Sequence of chain 1.A:
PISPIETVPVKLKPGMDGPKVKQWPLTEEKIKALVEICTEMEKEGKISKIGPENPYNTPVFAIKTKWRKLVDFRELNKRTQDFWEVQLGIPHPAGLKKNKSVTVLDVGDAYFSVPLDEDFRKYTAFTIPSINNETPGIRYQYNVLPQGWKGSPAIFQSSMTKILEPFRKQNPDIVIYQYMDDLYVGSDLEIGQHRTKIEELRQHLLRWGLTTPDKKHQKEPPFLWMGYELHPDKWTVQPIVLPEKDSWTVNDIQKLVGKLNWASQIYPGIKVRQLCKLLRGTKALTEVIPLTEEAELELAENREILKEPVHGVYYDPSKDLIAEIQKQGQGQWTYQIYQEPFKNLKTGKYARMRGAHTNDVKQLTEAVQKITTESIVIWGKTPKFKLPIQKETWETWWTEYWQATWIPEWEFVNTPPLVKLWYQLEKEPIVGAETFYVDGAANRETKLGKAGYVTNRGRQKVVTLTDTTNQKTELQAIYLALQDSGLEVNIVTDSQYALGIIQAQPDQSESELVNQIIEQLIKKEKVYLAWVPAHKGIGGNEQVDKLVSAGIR

Binding-site contacts:
Ligand atom C2 contacts residue LYS104 of chain 1.A at 3.2 Å.
Ligand atom C8 contacts residue TYR191 of chain 1.A at 3.7 Å (hydrophobic).
Ligand atom C5 contacts residue TYR191 of chain 1.A at 3.4 Å (hydrophobic).
Ligand atom C16 contacts residue VAL109 of chain 1.A at 3.7 Å (hydrophobic).
Ligand atom CL contacts residue PRO98 of chain 1.A at 3.8 Å.
Ligand atom C2 contacts residue ASN106 of chain 1.A at 3.5 Å.
Ligand atom N14 contacts residue VAL109 of chain 1.A at 3.7 Å.
Ligand atom N14 contacts residue ASN106 of chain 1.A at 2.9 Å (h-bond).
Ligand atom C22 contacts residue TYR321 of chain 1.A at 3.3 Å (hydrophobic).
Ligand atom N14 contacts residue LYS105 of chain 1.A at 3.7 Å.
Ligand atom C23 contacts residue TRP232 of chain 1.A at 3.6 Å (hydrophobic).
Ligand atom N24 contacts residue PHE230 of chain 1.A at 3.4 Å.
Ligand atom C9 contacts residue TRP232 of chain 1.A at 3.5 Å (hydrophobic).
Ligand atom N15 contacts residue ASN106 of chain 1.A at 2.7 Å (h-bond).
Ligand atom C9 contacts residue LEU237 of chain 1.A at 3.4 Å (hydrophobic).
Ligand atom C9 contacts residue TYR191 of chain 1.A at 3.5 Å (hydrophobic).
Ligand atom C6 contacts residue GLY193 of chain 1.A at 3.7 Å.
Ligand atom C11 contacts residue TYR191 of chain 1.A at 3.7 Å (hydrophobic).
Ligand atom C20 contacts residue PHE230 of chain 1.A at 3.7 Å (hydrophobic).
Ligand atom C6 contacts residue TYR191 of chain 1.A at 3.6 Å (hydrophobic).
Ligand atom N24 contacts residue TRP232 of chain 1.A at 3.4 Å.
Ligand atom O contacts residue TYR191 of chain 1.A at 3.5 Å.
Ligand atom C19 contacts residue PRO228 of chain 1.A at 3.7 Å (hydrophobic).
Ligand atom C6 contacts residue TYR184 of chain 1.A at 3.8 Å (hydrophobic).
Ligand atom C1 contacts residue ASN106 of chain 1.A at 3.3 Å.
Ligand atom N15 contacts residue VAL109 of chain 1.A at 3.5 Å.
Ligand atom CL contacts residue TRP232 of chain 1.A at 3.7 Å.
Ligand atom C13 contacts residue TYR321 of chain 1.A at 3.7 Å (hydrophobic).
Ligand atom C8 contacts residue LEU237 of chain 1.A at 3.4 Å (hydrophobic).
Ligand atom C19 contacts residue PRO239 of chain 1.A at 3.6 Å (hydrophobic).
Ligand atom C10 contacts residue TYR191 of chain 1.A at 3.4 Å (hydrophobic).
Ligand atom C7 contacts residue TYR191 of chain 1.A at 3.6 Å (hydrophobic).
Ligand atom C4 contacts residue VAL109 of chain 1.A at 3.8 Å (hydrophobic).
Ligand atom N18 contacts residue PRO239 of chain 1.A at 3.5 Å.
Ligand atom N14 contacts residue LYS104 of chain 1.A at 3.8 Å.
Ligand atom C21 contacts residue TYR321 of chain 1.A at 3.6 Å (hydrophobic).
Ligand atom C20 contacts residue HIS238 of chain 1.A at 3.5 Å.
Ligand atom C17 contacts residue HIS238 of chain 1.A at 3.6 Å.
Ligand atom C16 contacts residue ASN106 of chain 1.A at 3.8 Å.
Ligand atom C21 contacts residue HIS238 of chain 1.A at 3.2 Å.

The protein below binds the small molecule below.
Small molecule (SMILES): Cc1ccn(Cc2[nH]nc3ncccc23)c(=O)c1Oc1cc(Cl)cc(C#N)c1